Binding-site contacts:
Ligand atom C1 contacts residue ASN239 of chain 1.B at 1.4 Å.
Ligand atom O5 contacts residue MET237 of chain 1.B at 3.7 Å.
Ligand atom N2 contacts residue ASN239 of chain 1.B at 2.9 Å (h-bond).
Ligand atom O6 contacts residue MET237 of chain 1.B at 4.2 Å.
Ligand atom O5 contacts residue ASN239 of chain 1.B at 2.4 Å (h-bond).
Ligand atom C5 contacts residue MET237 of chain 1.B at 4.3 Å (hydrophobic).
Ligand atom C6 contacts residue MET237 of chain 1.B at 3.8 Å (hydrophobic).
Ligand atom C4 contacts residue ASN239 of chain 1.B at 4.2 Å.
Ligand atom C3 contacts residue ASN239 of chain 1.B at 3.8 Å.
Ligand atom C7 contacts residue ASN239 of chain 1.B at 3.8 Å.
Ligand atom O7 contacts residue ASN239 of chain 1.B at 4.1 Å.
Ligand atom O6 contacts residue LEU238 of chain 1.B at 4.1 Å.
Ligand atom C2 contacts residue ASN239 of chain 1.B at 2.5 Å.
Ligand atom C5 contacts residue ASN239 of chain 1.B at 3.7 Å.

Sequence of chain 1.B:
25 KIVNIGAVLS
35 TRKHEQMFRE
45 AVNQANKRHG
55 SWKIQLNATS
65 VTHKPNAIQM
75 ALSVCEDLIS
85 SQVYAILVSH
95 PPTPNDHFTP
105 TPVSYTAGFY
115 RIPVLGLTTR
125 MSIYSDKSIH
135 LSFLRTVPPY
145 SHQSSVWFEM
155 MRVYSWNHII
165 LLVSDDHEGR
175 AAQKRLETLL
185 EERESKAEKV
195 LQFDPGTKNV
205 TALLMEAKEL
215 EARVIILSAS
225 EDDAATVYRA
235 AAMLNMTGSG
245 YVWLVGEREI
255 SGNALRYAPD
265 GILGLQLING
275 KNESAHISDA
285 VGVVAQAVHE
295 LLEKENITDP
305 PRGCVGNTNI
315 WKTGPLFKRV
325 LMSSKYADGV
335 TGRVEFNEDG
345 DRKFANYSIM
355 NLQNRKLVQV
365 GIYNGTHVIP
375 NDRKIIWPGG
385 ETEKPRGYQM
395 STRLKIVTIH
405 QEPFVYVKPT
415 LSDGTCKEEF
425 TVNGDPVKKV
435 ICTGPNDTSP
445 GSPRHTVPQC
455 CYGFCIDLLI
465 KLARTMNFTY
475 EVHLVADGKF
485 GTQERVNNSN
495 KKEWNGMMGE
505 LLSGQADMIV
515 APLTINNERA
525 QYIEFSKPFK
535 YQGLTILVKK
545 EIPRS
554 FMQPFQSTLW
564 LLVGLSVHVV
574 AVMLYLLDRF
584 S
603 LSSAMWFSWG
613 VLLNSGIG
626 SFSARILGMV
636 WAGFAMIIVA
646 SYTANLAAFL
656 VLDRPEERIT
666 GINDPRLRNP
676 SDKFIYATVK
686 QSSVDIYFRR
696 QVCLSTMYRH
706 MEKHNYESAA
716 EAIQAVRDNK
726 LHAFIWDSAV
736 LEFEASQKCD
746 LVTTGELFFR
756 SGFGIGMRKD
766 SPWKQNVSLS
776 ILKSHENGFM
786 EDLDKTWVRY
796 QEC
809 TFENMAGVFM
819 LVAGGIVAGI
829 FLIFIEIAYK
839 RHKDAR

A small-molecule ligand and the protein it binds are described below.
Small molecule (SMILES): CC(=O)N[C@@H]1[C@@H](O)[C@H](O)[C@@H](CO)O[C@H]1O